Binding-site contacts:
Ligand atom CA contacts residue SER139 of chain 1.A at 3.1 Å.
Ligand atom N contacts residue HIS57 of chain 1.A at 3.6 Å.
Ligand atom CB contacts residue LEU135 of chain 1.A at 3.4 Å (hydrophobic).
Ligand atom CA contacts residue ALA156 of chain 1.A at 3.8 Å (hydrophobic).
Ligand atom SG contacts residue PHE154 of chain 1.A at 3.9 Å.
Ligand atom OXT contacts residue SER138 of chain 1.A at 3.2 Å (h-bond).
Ligand atom CD1 contacts residue ASP168 of chain 1.A at 3.7 Å.
Ligand atom CB contacts residue CYS159 of chain 1.A at 3.8 Å (hydrophobic).
Ligand atom N contacts residue CYS159 of chain 1.A at 2.9 Å (h-bond).
Ligand atom CA contacts residue ALA157 of chain 1.A at 3.7 Å (hydrophobic).
Ligand atom C contacts residue ALA157 of chain 1.A at 3.6 Å (hydrophobic).
Ligand atom C contacts residue GLY137 of chain 1.A at 3.9 Å.
Ligand atom CB contacts residue SER139 of chain 1.A at 3.3 Å.
Ligand atom CA contacts residue ALA157 of chain 1.A at 3.5 Å (hydrophobic).
Ligand atom CB contacts residue HIS57 of chain 1.A at 3.7 Å.
Ligand atom SG contacts residue LEU135 of chain 1.A at 3.7 Å.
Ligand atom O contacts residue HIS57 of chain 1.A at 2.8 Å (h-bond).
Ligand atom OXT contacts residue GLY137 of chain 1.A at 2.9 Å (h-bond).
Ligand atom O contacts residue ALA157 of chain 1.A at 2.8 Å (h-bond).
Ligand atom O contacts residue SER139 of chain 1.A at 3.0 Å (h-bond).
Ligand atom O contacts residue ALA156 of chain 1.A at 3.3 Å.
Ligand atom OXT contacts residue SER139 of chain 1.A at 3.0 Å (h-bond).
Ligand atom C contacts residue ALA157 of chain 1.A at 3.8 Å (hydrophobic).
Ligand atom CG2 contacts residue CYS159 of chain 1.A at 3.8 Å (hydrophobic).
Ligand atom CG2 contacts residue ALA156 of chain 1.A at 3.7 Å (hydrophobic).
Ligand atom OD1 contacts residue THR160 of chain 1.A at 3.6 Å (h-bond).
Ligand atom CG2 contacts residue ARG155 of chain 1.A at 3.7 Å.
Ligand atom C contacts residue SER139 of chain 1.A at 2.8 Å.
Ligand atom C contacts residue ALA156 of chain 1.A at 3.7 Å (hydrophobic).
Ligand atom O contacts residue VAL158 of chain 1.A at 3.5 Å.
Ligand atom C contacts residue CYS159 of chain 1.A at 3.7 Å (hydrophobic).
Ligand atom CB contacts residue PHE154 of chain 1.A at 3.6 Å (hydrophobic).
Ligand atom CA contacts residue CYS159 of chain 1.A at 3.6 Å (hydrophobic).
Ligand atom O contacts residue CYS159 of chain 1.A at 2.9 Å (h-bond).
Ligand atom N contacts residue ALA157 of chain 1.A at 2.8 Å (h-bond).
Ligand atom C contacts residue HIS57 of chain 1.A at 3.8 Å.
Ligand atom N contacts residue SER139 of chain 1.A at 2.9 Å (h-bond).
Ligand atom CG1 contacts residue LYS136 of chain 1.A at 3.5 Å.
Ligand atom N contacts residue ARG155 of chain 1.A at 3.5 Å (salt-bridge).
Ligand atom O contacts residue ALA157 of chain 1.A at 3.2 Å (h-bond).

Sequence of chain 1.A:
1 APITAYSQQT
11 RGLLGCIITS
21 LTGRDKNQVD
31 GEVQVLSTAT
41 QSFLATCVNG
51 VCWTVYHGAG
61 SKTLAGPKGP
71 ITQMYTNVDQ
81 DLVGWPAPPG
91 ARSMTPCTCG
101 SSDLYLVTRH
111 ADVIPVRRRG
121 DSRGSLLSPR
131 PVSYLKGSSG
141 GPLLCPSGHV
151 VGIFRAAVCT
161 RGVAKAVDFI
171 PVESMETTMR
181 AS

The protein below binds the small molecule below.
Small molecule (SMILES): CC[C@H](C)[C@H](NC(=O)[C@H](CC(=O)O)NC(=O)[C@@H](N)CC(=O)O)C(=O)N[C@H](C(=O)N1CCC[C@H]1C(=O)N[C@@H](CS)C(=O)O)C(C)C